Binding-site contacts:
Ligand atom C5 contacts residue ASN61 of chain 1.B at 3.7 Å.
Ligand atom C6 contacts residue THR63 of chain 1.B at 3.7 Å.
Ligand atom O7 contacts residue ASN61 of chain 1.B at 3.0 Å (h-bond).
Ligand atom O5 contacts residue THR63 of chain 1.B at 3.0 Å (h-bond).
Ligand atom C7 contacts residue ASN61 of chain 1.B at 3.3 Å.
Ligand atom C4 contacts residue ASN61 of chain 1.B at 4.2 Å.
Ligand atom C2 contacts residue ASN61 of chain 1.B at 2.4 Å.
Ligand atom C5 contacts residue THR63 of chain 1.B at 3.2 Å.
Ligand atom C1 contacts residue THR63 of chain 1.B at 3.2 Å.
Ligand atom O5 contacts residue ASN61 of chain 1.B at 2.4 Å (h-bond).
Ligand atom C1 contacts residue ASN61 of chain 1.B at 1.4 Å.
Ligand atom C3 contacts residue ASN61 of chain 1.B at 3.8 Å.
Ligand atom N2 contacts residue ASN61 of chain 1.B at 2.9 Å (h-bond).

Sequence of chain 1.B:
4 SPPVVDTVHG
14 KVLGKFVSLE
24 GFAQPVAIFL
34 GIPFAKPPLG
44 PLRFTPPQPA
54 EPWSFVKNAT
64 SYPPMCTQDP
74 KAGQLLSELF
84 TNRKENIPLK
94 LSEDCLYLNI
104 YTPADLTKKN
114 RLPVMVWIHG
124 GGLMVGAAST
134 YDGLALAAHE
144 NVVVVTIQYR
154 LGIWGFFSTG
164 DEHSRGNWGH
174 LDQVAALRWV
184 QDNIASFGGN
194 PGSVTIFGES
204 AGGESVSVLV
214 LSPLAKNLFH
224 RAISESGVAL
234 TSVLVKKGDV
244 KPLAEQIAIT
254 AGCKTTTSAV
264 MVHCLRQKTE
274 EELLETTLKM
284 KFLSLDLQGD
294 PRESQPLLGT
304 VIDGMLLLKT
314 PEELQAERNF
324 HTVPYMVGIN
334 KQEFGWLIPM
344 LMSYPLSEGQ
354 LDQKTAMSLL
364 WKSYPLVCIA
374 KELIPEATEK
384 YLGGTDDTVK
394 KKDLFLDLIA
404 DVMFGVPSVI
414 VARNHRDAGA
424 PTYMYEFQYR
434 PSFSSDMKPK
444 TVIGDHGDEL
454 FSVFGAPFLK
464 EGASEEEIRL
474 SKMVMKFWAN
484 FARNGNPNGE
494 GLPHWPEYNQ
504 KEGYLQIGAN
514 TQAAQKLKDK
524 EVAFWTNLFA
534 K

A protein and the small-molecule ligand that binds it are described below.
Small molecule (SMILES): CC(=O)N[C@@H]1[C@@H](O)[C@H](O)[C@@H](CO)O[C@H]1O